Sequence of chain 1.C:
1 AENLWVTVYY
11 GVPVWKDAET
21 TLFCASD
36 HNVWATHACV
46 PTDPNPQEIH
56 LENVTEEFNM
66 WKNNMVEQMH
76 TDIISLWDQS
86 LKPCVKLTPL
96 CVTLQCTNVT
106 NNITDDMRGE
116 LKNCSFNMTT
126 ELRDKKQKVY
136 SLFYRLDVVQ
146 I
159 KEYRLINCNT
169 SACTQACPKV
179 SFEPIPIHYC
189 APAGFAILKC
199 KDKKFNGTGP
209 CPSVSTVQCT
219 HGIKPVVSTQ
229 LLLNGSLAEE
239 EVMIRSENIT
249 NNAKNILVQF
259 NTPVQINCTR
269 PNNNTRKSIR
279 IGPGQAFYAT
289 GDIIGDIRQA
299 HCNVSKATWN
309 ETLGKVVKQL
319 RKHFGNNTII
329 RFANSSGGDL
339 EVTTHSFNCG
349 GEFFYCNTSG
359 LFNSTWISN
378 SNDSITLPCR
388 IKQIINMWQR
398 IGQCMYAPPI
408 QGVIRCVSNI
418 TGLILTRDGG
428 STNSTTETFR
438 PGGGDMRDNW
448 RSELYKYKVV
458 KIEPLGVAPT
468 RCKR

Binding-site contacts:
Ligand atom C6 contacts residue ARG113 of chain 1.C at 4.1 Å.
Ligand atom N2 contacts residue ASN103 of chain 1.C at 2.9 Å (h-bond).
Ligand atom O6 contacts residue ARG113 of chain 1.C at 3.6 Å.
Ligand atom C5 contacts residue GLY114 of chain 1.C at 4.1 Å.
Ligand atom C5 contacts residue ASN103 of chain 1.C at 3.7 Å.
Ligand atom O5 contacts residue ASN103 of chain 1.C at 2.4 Å (h-bond).
Ligand atom C4 contacts residue ASN103 of chain 1.C at 4.2 Å.
Ligand atom C6 contacts residue GLY114 of chain 1.C at 4.1 Å.
Ligand atom O5 contacts residue GLY114 of chain 1.C at 3.9 Å.
Ligand atom C8 contacts residue ASN103 of chain 1.C at 3.4 Å.
Ligand atom C1 contacts residue ASN103 of chain 1.C at 1.4 Å.
Ligand atom C7 contacts residue ASN103 of chain 1.C at 3.4 Å.
Ligand atom C3 contacts residue ASN103 of chain 1.C at 3.8 Å.
Ligand atom O6 contacts residue GLY114 of chain 1.C at 4.3 Å.
Ligand atom C1 contacts residue GLY114 of chain 1.C at 4.4 Å.
Ligand atom C2 contacts residue ASN103 of chain 1.C at 2.5 Å.
Ligand atom O7 contacts residue ASN103 of chain 1.C at 4.3 Å.

The small molecule below binds the protein below.
Small molecule (SMILES): CC(=O)N[C@@H]1[C@@H](O)[C@H](O)[C@@H](CO)O[C@H]1O